Binding-site contacts:
Ligand atom C3 contacts residue NAG2 of chain 1.V at 4.5 Å.
Ligand atom C1 contacts residue ASN361 of chain 1.A at 1.4 Å.
Ligand atom O7 contacts residue GLY358 of chain 1.A at 4.0 Å.
Ligand atom C4 contacts residue ASN361 of chain 1.A at 4.1 Å.
Ligand atom C8 contacts residue PHE360 of chain 1.A at 4.2 Å (hydrophobic).
Ligand atom C7 contacts residue NAG2 of chain 1.V at 3.6 Å.
Ligand atom N2 contacts residue NAG2 of chain 1.V at 3.7 Å.
Ligand atom C8 contacts residue SER357 of chain 1.A at 3.1 Å.
Ligand atom C7 contacts residue SER357 of chain 1.A at 3.9 Å.
Ligand atom O7 contacts residue ASN361 of chain 1.A at 3.5 Å (h-bond).
Ligand atom C2 contacts residue ASN361 of chain 1.A at 2.4 Å.
Ligand atom C5 contacts residue ASN361 of chain 1.A at 3.7 Å.
Ligand atom O5 contacts residue ASN361 of chain 1.A at 2.4 Å (h-bond).
Ligand atom N2 contacts residue ASN361 of chain 1.A at 2.8 Å (h-bond).
Ligand atom O3 contacts residue NAG2 of chain 1.V at 3.5 Å.
Ligand atom O7 contacts residue SER357 of chain 1.A at 3.8 Å.
Ligand atom C8 contacts residue ASN332 of chain 1.A at 4.5 Å.
Ligand atom C7 contacts residue ASN361 of chain 1.A at 3.2 Å.
Ligand atom O7 contacts residue NAG2 of chain 1.V at 4.3 Å.
Ligand atom C8 contacts residue ASN361 of chain 1.A at 3.8 Å.
Ligand atom C3 contacts residue ASN361 of chain 1.A at 3.7 Å.
Ligand atom C8 contacts residue NAG2 of chain 1.V at 3.5 Å.

Sequence of chain 1.A:
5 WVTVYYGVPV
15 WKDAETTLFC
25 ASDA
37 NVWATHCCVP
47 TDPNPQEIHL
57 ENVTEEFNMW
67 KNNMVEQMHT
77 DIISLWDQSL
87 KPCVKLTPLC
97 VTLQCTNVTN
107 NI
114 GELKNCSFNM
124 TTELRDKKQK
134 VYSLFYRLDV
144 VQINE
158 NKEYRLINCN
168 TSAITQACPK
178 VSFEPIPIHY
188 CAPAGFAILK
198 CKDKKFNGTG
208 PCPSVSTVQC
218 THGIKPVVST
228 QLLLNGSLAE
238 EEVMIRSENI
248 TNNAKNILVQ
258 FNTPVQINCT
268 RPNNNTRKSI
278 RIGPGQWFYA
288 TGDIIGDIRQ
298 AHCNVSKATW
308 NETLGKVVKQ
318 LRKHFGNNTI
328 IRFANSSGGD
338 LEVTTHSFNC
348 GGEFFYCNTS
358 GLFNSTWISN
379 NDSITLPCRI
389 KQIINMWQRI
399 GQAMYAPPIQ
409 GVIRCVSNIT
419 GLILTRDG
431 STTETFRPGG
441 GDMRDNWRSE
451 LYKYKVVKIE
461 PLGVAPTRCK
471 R

A small-molecule ligand and the protein it binds are described below.
Small molecule (SMILES): CC(=O)N[C@@H]1[C@@H](O)[C@H](O)[C@@H](CO)O[C@H]1O